A protein and the small-molecule ligand that binds it are described below.
Small molecule (SMILES): CC(=O)N[C@H]1[C@H](O[C@H]2[C@H](O)[C@@H](NC(C)=O)CO[C@@H]2CO)O[C@H](CO)[C@@H](O[C@@H]2O[C@H](CO)[C@@H](O)[C@H](O[C@H]3O[C@H](CO)[C@@H](O)[C@H](O)[C@@H]3O)[C@@H]2O)[C@@H]1O

Binding-site contacts:
Ligand atom N2 contacts residue ASN157 of chain 1.E at 3.0 Å (h-bond).
Ligand atom C3 contacts residue ASN157 of chain 1.E at 3.8 Å.
Ligand atom C7 contacts residue SER211 of chain 1.A at 3.6 Å.
Ligand atom C5 contacts residue ASN157 of chain 1.E at 3.6 Å.
Ligand atom O7 contacts residue TRP214 of chain 1.A at 2.9 Å (h-bond).
Ligand atom N2 contacts residue SER211 of chain 1.A at 2.8 Å (h-bond).
Ligand atom N2 contacts residue TRP214 of chain 1.A at 4.5 Å.
Ligand atom C7 contacts residue ASN157 of chain 1.E at 3.5 Å.
Ligand atom C8 contacts residue SER211 of chain 1.A at 3.5 Å.
Ligand atom C7 contacts residue TRP214 of chain 1.A at 3.9 Å (hydrophobic).
Ligand atom C2 contacts residue TRP214 of chain 1.A at 4.4 Å (hydrophobic).
Ligand atom C4 contacts residue TRP214 of chain 1.A at 4.1 Å (hydrophobic).
Ligand atom C2 contacts residue TRP214 of chain 1.A at 3.9 Å (hydrophobic).
Ligand atom C3 contacts residue TRP214 of chain 1.A at 4.0 Å (hydrophobic).
Ligand atom O6 contacts residue THR159 of chain 1.E at 4.2 Å.
Ligand atom C8 contacts residue THR179 of chain 1.A at 4.1 Å.
Ligand atom C8 contacts residue VAL234 of chain 1.E at 4.0 Å (hydrophobic).
Ligand atom C7 contacts residue PRO213 of chain 1.A at 4.3 Å (hydrophobic).
Ligand atom C1 contacts residue TRP214 of chain 1.A at 4.0 Å (hydrophobic).
Ligand atom O7 contacts residue PRO213 of chain 1.A at 3.3 Å.
Ligand atom C3 contacts residue SER211 of chain 1.A at 4.0 Å.
Ligand atom C3 contacts residue TRP214 of chain 1.A at 4.2 Å (hydrophobic).
Ligand atom C4 contacts residue ASN157 of chain 1.E at 4.2 Å.
Ligand atom O3 contacts residue TRP214 of chain 1.A at 3.6 Å.
Ligand atom C1 contacts residue ASN157 of chain 1.E at 1.4 Å.
Ligand atom O7 contacts residue ARG212 of chain 1.A at 4.2 Å.
Ligand atom C8 contacts residue THR159 of chain 1.E at 3.3 Å.
Ligand atom C2 contacts residue ASN157 of chain 1.E at 2.5 Å.
Ligand atom O4 contacts residue TRP214 of chain 1.A at 3.5 Å.
Ligand atom C4 contacts residue TRP214 of chain 1.A at 3.9 Å (hydrophobic).
Ligand atom C1 contacts residue SER211 of chain 1.A at 3.6 Å.
Ligand atom C2 contacts residue SER211 of chain 1.A at 3.6 Å.
Ligand atom C5 contacts residue TRP214 of chain 1.A at 4.0 Å (hydrophobic).
Ligand atom C6 contacts residue THR159 of chain 1.E at 3.6 Å.
Ligand atom O5 contacts residue ASN157 of chain 1.E at 2.2 Å (h-bond).
Ligand atom O6 contacts residue TRP214 of chain 1.A at 3.7 Å.
Ligand atom O7 contacts residue ASN157 of chain 1.E at 3.6 Å.

Sequence of chain 1.A:
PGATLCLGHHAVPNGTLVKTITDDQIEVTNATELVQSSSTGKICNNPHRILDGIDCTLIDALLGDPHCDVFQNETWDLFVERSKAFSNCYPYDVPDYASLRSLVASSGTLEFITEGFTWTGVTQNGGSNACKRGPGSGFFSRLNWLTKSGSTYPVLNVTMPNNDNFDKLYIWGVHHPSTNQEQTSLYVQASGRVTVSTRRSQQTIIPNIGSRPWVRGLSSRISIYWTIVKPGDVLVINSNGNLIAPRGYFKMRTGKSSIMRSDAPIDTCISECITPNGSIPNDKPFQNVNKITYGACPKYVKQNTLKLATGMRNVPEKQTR

Sequence of chain 1.E:
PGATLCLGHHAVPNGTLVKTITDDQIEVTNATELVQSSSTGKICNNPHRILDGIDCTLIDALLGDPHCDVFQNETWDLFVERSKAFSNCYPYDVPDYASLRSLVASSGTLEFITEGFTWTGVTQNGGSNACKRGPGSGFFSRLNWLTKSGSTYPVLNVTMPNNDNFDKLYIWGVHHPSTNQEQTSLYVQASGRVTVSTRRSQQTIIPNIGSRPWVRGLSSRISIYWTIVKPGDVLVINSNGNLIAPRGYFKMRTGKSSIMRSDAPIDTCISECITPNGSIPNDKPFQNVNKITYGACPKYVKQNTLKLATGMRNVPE